Sequence of chain 2.A:
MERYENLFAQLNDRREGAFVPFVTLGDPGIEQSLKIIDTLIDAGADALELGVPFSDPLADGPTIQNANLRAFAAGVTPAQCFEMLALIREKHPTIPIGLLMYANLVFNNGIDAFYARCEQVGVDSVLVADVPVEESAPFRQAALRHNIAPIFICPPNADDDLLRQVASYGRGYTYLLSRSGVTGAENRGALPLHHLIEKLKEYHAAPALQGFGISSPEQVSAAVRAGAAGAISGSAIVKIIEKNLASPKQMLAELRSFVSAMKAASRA

Binding-site contacts:
Ligand atom C14 contacts residue TYR175 of chain 2.A at 3.3 Å (hydrophobic).
Ligand atom O22 contacts residue TYR175 of chain 2.A at 2.8 Å (h-bond).
Ligand atom O7 contacts residue ALA129 of chain 2.A at 3.7 Å.
Ligand atom C4 contacts residue TYR175 of chain 2.A at 3.7 Å (hydrophobic).
Ligand atom O7 contacts residue ALA59 of chain 2.A at 3.3 Å.
Ligand atom F9F contacts residue PRO17 of chain 2.B at 3.4 Å.
Ligand atom C14 contacts residue THR183 of chain 2.A at 3.5 Å.
Ligand atom O21 contacts residue GLU49 of chain 2.A at 3.2 Å.
Ligand atom F9F contacts residue ALA129 of chain 2.A at 3.3 Å.
Ligand atom F10 contacts residue ALA129 of chain 2.A at 3.4 Å.
Ligand atom C5 contacts residue LEU100 of chain 2.A at 3.7 Å (hydrophobic).
Ligand atom F11 contacts residue ILE153 of chain 2.A at 3.2 Å.
Ligand atom O19 contacts residue GLY234 of chain 2.A at 3.6 Å.
Ligand atom C1 contacts residue PHE212 of chain 2.A at 3.6 Å (hydrophobic).
Ligand atom C15 contacts residue GLY234 of chain 2.A at 3.7 Å.
Ligand atom O20 contacts residue PHE212 of chain 2.A at 3.3 Å.
Ligand atom O21 contacts residue LEU100 of chain 2.A at 3.4 Å.
Ligand atom O19 contacts residue THR183 of chain 2.A at 3.4 Å.
Ligand atom F10 contacts residue LEU127 of chain 2.A at 3.5 Å.
Ligand atom C3 contacts residue LEU127 of chain 2.A at 3.7 Å (hydrophobic).
Ligand atom O21 contacts residue PHE22 of chain 2.A at 3.2 Å.
Ligand atom F9F contacts residue ALA59 of chain 2.A at 3.6 Å.
Ligand atom O22 contacts residue ILE232 of chain 2.A at 3.6 Å.
Ligand atom C5 contacts residue THR183 of chain 2.A at 3.6 Å.
Ligand atom O19 contacts residue SER235 of chain 2.A at 2.5 Å (h-bond).
Ligand atom O16 contacts residue THR183 of chain 2.A at 3.6 Å.
Ligand atom O20 contacts residue GLY213 of chain 2.A at 2.7 Å (h-bond).
Ligand atom C3 contacts residue TYR175 of chain 2.A at 3.3 Å (hydrophobic).
Ligand atom S12 contacts residue TYR175 of chain 2.A at 3.7 Å.
Ligand atom F10 contacts residue ILE153 of chain 2.A at 3.3 Å.
Ligand atom O20 contacts residue THR183 of chain 2.A at 3.7 Å.
Ligand atom O19 contacts residue ILE64 of chain 2.A at 3.6 Å.
Ligand atom O19 contacts residue GLY184 of chain 2.A at 3.7 Å.
Ligand atom P17 contacts residue SER235 of chain 2.A at 3.6 Å.
Ligand atom O18 contacts residue GLY234 of chain 2.A at 2.8 Å (h-bond).
Ligand atom O16 contacts residue PHE212 of chain 2.A at 3.6 Å.
Ligand atom O18 contacts residue SER235 of chain 2.A at 3.5 Å (h-bond).
Ligand atom O20 contacts residue GLY184 of chain 2.A at 2.8 Å (h-bond).
Ligand atom C4 contacts residue LEU100 of chain 2.A at 3.6 Å (hydrophobic).
Ligand atom O7 contacts residue PHE212 of chain 2.A at 3.7 Å.

Sequence of chain 2.B:
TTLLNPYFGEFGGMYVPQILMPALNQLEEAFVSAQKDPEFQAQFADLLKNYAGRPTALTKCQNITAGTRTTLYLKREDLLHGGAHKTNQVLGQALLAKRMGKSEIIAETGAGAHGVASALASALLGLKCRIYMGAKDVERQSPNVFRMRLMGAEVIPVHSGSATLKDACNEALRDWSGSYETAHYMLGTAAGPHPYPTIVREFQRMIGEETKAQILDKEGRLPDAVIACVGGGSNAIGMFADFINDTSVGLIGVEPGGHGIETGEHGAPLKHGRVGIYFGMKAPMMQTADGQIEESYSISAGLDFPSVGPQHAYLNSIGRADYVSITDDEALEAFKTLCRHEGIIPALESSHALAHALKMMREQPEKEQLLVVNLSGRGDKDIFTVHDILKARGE

The small molecule below binds the protein below.
Small molecule (SMILES): O=P(O)(O)OCCNS(=O)(=O)c1ccc(OC(F)(F)F)cc1